This protein binds this small molecule.
Small molecule (SMILES): CC(=O)N[C@H]1[C@H](O[C@H]2[C@H](O)[C@@H](NC(C)=O)CO[C@@H]2CO[C@@H]2O[C@@H](C)[C@@H](O)[C@@H](O)[C@@H]2O)O[C@H](CO)[C@@H](O[C@@H]2O[C@H](CO)[C@@H](O)[C@H](O[C@H]3O[C@H](CO)[C@@H](O)[C@H](O)[C@@H]3O)[C@@H]2O)[C@@H]1O

Sequence of chain 1.B:
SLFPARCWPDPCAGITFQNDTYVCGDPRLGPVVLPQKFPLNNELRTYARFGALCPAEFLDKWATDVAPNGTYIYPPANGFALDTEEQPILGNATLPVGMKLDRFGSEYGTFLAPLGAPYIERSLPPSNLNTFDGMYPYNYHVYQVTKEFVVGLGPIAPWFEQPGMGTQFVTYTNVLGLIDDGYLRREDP

Binding-site contacts:
Ligand atom C2 contacts residue ASN118 of chain 1.B at 2.5 Å.
Ligand atom C1 contacts residue TYR198 of chain 1.B at 3.5 Å (hydrophobic).
Ligand atom C3 contacts residue ASN118 of chain 1.B at 3.9 Å.
Ligand atom C7 contacts residue ASN118 of chain 1.B at 3.2 Å.
Ligand atom C6 contacts residue VAL176 of chain 1.B at 3.8 Å (hydrophobic).
Ligand atom C5 contacts residue TYR198 of chain 1.B at 4.5 Å (hydrophobic).
Ligand atom C1 contacts residue ASN118 of chain 1.B at 1.5 Å.
Ligand atom O5 contacts residue TYR198 of chain 1.B at 3.6 Å (h-bond).
Ligand atom N2 contacts residue ASN118 of chain 1.B at 3.0 Å (h-bond).
Ligand atom C6 contacts residue TYR198 of chain 1.B at 3.5 Å (hydrophobic).
Ligand atom O5 contacts residue ASN118 of chain 1.B at 2.4 Å (h-bond).
Ligand atom C4 contacts residue ASN118 of chain 1.B at 4.3 Å.
Ligand atom O5 contacts residue TYR198 of chain 1.B at 4.0 Å.
Ligand atom O7 contacts residue ASN118 of chain 1.B at 3.1 Å (h-bond).
Ligand atom C8 contacts residue TYR198 of chain 1.B at 3.7 Å (hydrophobic).
Ligand atom C8 contacts residue ASN118 of chain 1.B at 4.4 Å.
Ligand atom C5 contacts residue TYR198 of chain 1.B at 3.6 Å (hydrophobic).
Ligand atom C6 contacts residue TYR198 of chain 1.B at 4.0 Å (hydrophobic).
Ligand atom C5 contacts residue ASN118 of chain 1.B at 3.7 Å.